Binding-site contacts:
Ligand atom C15 contacts residue PHE15 of chain 1.C at 3.5 Å (hydrophobic).
Ligand atom C22 contacts residue PHE33 of chain 1.C at 3.8 Å (hydrophobic).
Ligand atom N4 contacts residue ARG32 of chain 1.C at 3.2 Å (salt-bridge).
Ligand atom C32 contacts residue MET29 of chain 1.C at 3.7 Å (hydrophobic).
Ligand atom O1 contacts residue LYS123 of chain 1.C at 3.0 Å.
Ligand atom C2 contacts residue LYS123 of chain 1.C at 3.5 Å.
Ligand atom C24 contacts residue PHE33 of chain 1.C at 3.6 Å (hydrophobic).
Ligand atom C24 contacts residue ARG32 of chain 1.C at 3.6 Å.
Ligand atom C18 contacts residue GLN18 of chain 1.C at 3.7 Å.
Ligand atom C29 contacts residue LYS123 of chain 1.C at 3.6 Å.
Ligand atom C23 contacts residue ARG32 of chain 1.C at 3.4 Å.
Ligand atom F1 contacts residue ASN122 of chain 1.C at 2.8 Å.
Ligand atom O4 contacts residue PHE33 of chain 1.C at 3.1 Å.
Ligand atom C19 contacts residue VAL11 of chain 1.C at 3.7 Å (hydrophobic).
Ligand atom C19 contacts residue PHE15 of chain 1.C at 3.6 Å (hydrophobic).
Ligand atom C17 contacts residue PHE15 of chain 1.C at 3.7 Å (hydrophobic).
Ligand atom C24 contacts residue TYR125 of chain 1.C at 3.7 Å (hydrophobic).
Ligand atom C5 contacts residue ASN122 of chain 1.C at 3.3 Å.
Ligand atom C23 contacts residue PHE124 of chain 1.C at 3.8 Å (hydrophobic).
Ligand atom C14 contacts residue PHE33 of chain 1.C at 3.7 Å (hydrophobic).
Ligand atom O6 contacts residue LYS123 of chain 1.C at 3.6 Å.
Ligand atom C18 contacts residue PHE15 of chain 1.C at 3.2 Å (hydrophobic).
Ligand atom C17 contacts residue GLN18 of chain 1.C at 3.5 Å.
Ligand atom O1 contacts residue PHE124 of chain 1.C at 3.0 Å (h-bond).
Ligand atom O5 contacts residue LYS123 of chain 1.C at 2.3 Å (salt-bridge).
Ligand atom C11 contacts residue LYS123 of chain 1.C at 3.7 Å.
Ligand atom C1 contacts residue PHE124 of chain 1.C at 3.6 Å (hydrophobic).
Ligand atom C22 contacts residue PHE124 of chain 1.C at 3.8 Å (hydrophobic).
Ligand atom C13 contacts residue LYS123 of chain 1.C at 3.8 Å.
Ligand atom N3 contacts residue PHE124 of chain 1.C at 2.9 Å (h-bond).
Ligand atom C15 contacts residue PHE33 of chain 1.C at 3.3 Å (hydrophobic).
Ligand atom O3 contacts residue LYS123 of chain 1.C at 2.9 Å.
Ligand atom C18 contacts residue GLU14 of chain 1.C at 3.9 Å.
Ligand atom C23 contacts residue LYS123 of chain 1.C at 3.9 Å.
Ligand atom N3 contacts residue LYS123 of chain 1.C at 3.9 Å.
Ligand atom C16 contacts residue PHE15 of chain 1.C at 3.8 Å (hydrophobic).
Ligand atom C24 contacts residue PHE124 of chain 1.C at 3.5 Å (hydrophobic).
Ligand atom C25 contacts residue LYS123 of chain 1.C at 3.3 Å.
Ligand atom C25 contacts residue ARG32 of chain 1.C at 3.8 Å.
Ligand atom C3 contacts residue LYS123 of chain 1.C at 3.9 Å.

This small molecule binds to this protein.
Small molecule (SMILES): COCC[C@H](NC(=O)[C@@H](C)NC(=O)[C@@H](NC(=O)[C@@H](NC(=O)[C@@H](F)CC(C)(C)C)C(C)(C)O)[C@@H](C)c1ccccc1)C(=O)N(C)Cc1ccccc1

Sequence of chain 1.C:
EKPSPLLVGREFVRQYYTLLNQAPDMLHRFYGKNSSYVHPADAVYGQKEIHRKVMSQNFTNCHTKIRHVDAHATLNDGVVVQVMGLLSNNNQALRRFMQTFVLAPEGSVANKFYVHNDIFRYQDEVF